Sequence of chain 50.A:
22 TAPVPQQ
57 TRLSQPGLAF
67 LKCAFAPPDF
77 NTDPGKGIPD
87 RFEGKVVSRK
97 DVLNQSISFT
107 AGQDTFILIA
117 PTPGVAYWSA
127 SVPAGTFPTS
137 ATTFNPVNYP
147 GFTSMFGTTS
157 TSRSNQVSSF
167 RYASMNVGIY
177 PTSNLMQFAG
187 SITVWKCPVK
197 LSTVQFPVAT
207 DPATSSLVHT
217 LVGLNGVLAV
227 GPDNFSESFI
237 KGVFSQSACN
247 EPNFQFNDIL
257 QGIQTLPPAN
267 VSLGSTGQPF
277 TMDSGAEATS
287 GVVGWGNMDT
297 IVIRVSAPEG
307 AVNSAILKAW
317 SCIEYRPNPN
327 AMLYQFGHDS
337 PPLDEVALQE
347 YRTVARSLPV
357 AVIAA

The protein below binds the small molecule below.
Small molecule (SMILES): CC[C@H](C)[C@@H](C=O)NC(=O)[C@H](CO)NC(=O)[C@H](CCCCN)NC(=O)[C@@H](N)C(C)C

Binding-site contacts:
Ligand atom CG2 contacts residue PHE71 of chain 50.A at 4.0 Å (hydrophobic).
Ligand atom CD1 contacts residue THR349 of chain 50.A at 4.3 Å.